Binding-site contacts:
Ligand atom C14 contacts residue SER160 of chain 6.A at 3.7 Å.
Ligand atom C1 contacts residue GLY206 of chain 6.A at 3.5 Å.
Ligand atom C8 contacts residue LEU116 of chain 6.A at 3.8 Å (hydrophobic).
Ligand atom C1 contacts residue LEU205 of chain 6.A at 3.8 Å (hydrophobic).
Ligand atom C19 contacts residue VAL217 of chain 6.A at 3.7 Å (hydrophobic).
Ligand atom C3 contacts residue ALA162 of chain 6.A at 3.8 Å (hydrophobic).
Ligand atom C5 contacts residue NAP1 of chain 6.D at 3.7 Å.
Ligand atom C21 contacts residue NAP1 of chain 6.D at 3.9 Å.
Ligand atom C18 contacts residue ALA216 of chain 6.A at 3.7 Å (hydrophobic).
Ligand atom O4 contacts residue ALA213 of chain 6.A at 3.8 Å.
Ligand atom C20 contacts residue NAP1 of chain 6.D at 3.7 Å.
Ligand atom C14 contacts residue NAP1 of chain 6.D at 3.8 Å.
Ligand atom C17 contacts residue VAL170 of chain 6.A at 3.7 Å (hydrophobic).
Ligand atom CL1 contacts residue TYR167 of chain 6.A at 4.0 Å.
Ligand atom C24 contacts residue TYR173 of chain 6.A at 3.7 Å (hydrophobic).
Ligand atom O1 contacts residue NAP1 of chain 6.D at 3.2 Å.
Ligand atom C16 contacts residue TYR173 of chain 6.A at 3.8 Å (hydrophobic).
Ligand atom F1 contacts residue VAL221 of chain 6.A at 4.0 Å.
Ligand atom O4 contacts residue THR212 of chain 6.A at 3.2 Å.
Ligand atom C3 contacts residue TYR167 of chain 6.A at 3.9 Å (hydrophobic).
Ligand atom C9 contacts residue TYR167 of chain 6.A at 3.8 Å (hydrophobic).
Ligand atom C1 contacts residue NAP1 of chain 6.D at 4.0 Å.
Ligand atom C3 contacts residue SER160 of chain 6.A at 3.8 Å.
Ligand atom F1 contacts residue PRO168 of chain 6.A at 3.7 Å.
Ligand atom C21 contacts residue ALA213 of chain 6.A at 3.6 Å (hydrophobic).
Ligand atom O1 contacts residue TYR173 of chain 6.A at 3.3 Å (h-bond).
Ligand atom O4 contacts residue NAP1 of chain 6.D at 3.9 Å.
Ligand atom C1 contacts residue SER160 of chain 6.A at 4.0 Å.
Ligand atom O1 contacts residue SER160 of chain 6.A at 2.7 Å (h-bond).
Ligand atom O2 contacts residue ILE111 of chain 6.A at 3.9 Å.
Ligand atom C18 contacts residue LEU116 of chain 6.A at 3.9 Å (hydrophobic).
Ligand atom C20 contacts residue LEU207 of chain 6.A at 4.0 Å (hydrophobic).
Ligand atom O2 contacts residue THR114 of chain 6.A at 3.0 Å.
Ligand atom C20 contacts residue ALA213 of chain 6.A at 3.8 Å (hydrophobic).
Ligand atom C23 contacts residue THR114 of chain 6.A at 3.8 Å.
Ligand atom C5 contacts residue ILE111 of chain 6.A at 3.4 Å (hydrophobic).
Ligand atom C1 contacts residue LEU207 of chain 6.A at 3.5 Å (hydrophobic).
Ligand atom C17 contacts residue LEU116 of chain 6.A at 3.8 Å (hydrophobic).
Ligand atom C23 contacts residue ALA216 of chain 6.A at 3.5 Å (hydrophobic).
Ligand atom O3 contacts residue LEU207 of chain 6.A at 3.9 Å.

A small-molecule ligand and the protein it binds are described below.
Small molecule (SMILES): CC(C)(Oc1ccc(F)cc1Cl)C(=O)NC1[C@@H]2CC3C[C@H]1CC(S(C)(=O)=O)(C3)C2

Sequence of chain 6.A:
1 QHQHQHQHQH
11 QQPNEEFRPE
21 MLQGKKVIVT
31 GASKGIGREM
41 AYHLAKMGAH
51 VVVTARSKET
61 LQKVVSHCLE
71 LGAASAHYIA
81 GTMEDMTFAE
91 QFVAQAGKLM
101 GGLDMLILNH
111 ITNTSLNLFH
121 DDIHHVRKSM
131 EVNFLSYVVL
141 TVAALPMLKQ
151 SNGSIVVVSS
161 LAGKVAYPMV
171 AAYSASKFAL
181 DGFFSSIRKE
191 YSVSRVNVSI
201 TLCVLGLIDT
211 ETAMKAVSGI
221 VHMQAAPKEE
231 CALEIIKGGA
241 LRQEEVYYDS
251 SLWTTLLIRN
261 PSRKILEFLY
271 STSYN